A protein and the small-molecule ligand that binds it are described below.
Small molecule (SMILES): CCOC(=O)/C(=N\O)C(C)=O

Sequence of chain 1.B:
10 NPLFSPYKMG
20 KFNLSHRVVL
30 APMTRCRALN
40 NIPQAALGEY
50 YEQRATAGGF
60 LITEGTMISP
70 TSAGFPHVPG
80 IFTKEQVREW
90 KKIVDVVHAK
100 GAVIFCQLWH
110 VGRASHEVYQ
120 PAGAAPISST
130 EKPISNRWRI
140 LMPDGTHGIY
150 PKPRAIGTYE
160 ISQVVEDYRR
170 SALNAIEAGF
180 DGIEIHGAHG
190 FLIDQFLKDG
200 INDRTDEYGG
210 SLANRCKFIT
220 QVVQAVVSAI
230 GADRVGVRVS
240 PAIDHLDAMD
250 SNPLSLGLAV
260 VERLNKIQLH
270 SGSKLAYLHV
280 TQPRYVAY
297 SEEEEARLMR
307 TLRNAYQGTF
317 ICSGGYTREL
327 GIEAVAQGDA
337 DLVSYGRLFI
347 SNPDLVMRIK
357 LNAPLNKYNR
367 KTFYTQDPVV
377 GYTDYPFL

Binding-site contacts:
Ligand atom O3 contacts residue PHE190 of chain 1.B at 3.4 Å.
Ligand atom C5 contacts residue HIS188 of chain 1.B at 3.4 Å.
Ligand atom N1 contacts residue HIS188 of chain 1.B at 3.8 Å.
Ligand atom N1 contacts residue HIS185 of chain 1.B at 3.8 Å.
Ligand atom C6 contacts residue ALA286 of chain 1.B at 3.6 Å (hydrophobic).
Ligand atom C4 contacts residue FMN1 of chain 1.F at 3.6 Å.
Ligand atom C5 contacts residue HIS244 of chain 1.B at 4.0 Å.
Ligand atom O4 contacts residue TYR284 of chain 1.B at 3.8 Å.
Ligand atom C3 contacts residue FMN1 of chain 1.F at 3.6 Å.
Ligand atom O4 contacts residue HIS188 of chain 1.B at 3.6 Å.
Ligand atom N1 contacts residue PHE190 of chain 1.B at 3.5 Å.
Ligand atom O2 contacts residue TYR370 of chain 1.B at 3.3 Å (h-bond).
Ligand atom C6 contacts residue TYR284 of chain 1.B at 3.8 Å (hydrophobic).
Ligand atom C1 contacts residue TYR370 of chain 1.B at 4.3 Å (hydrophobic).
Ligand atom O3 contacts residue FMN1 of chain 1.F at 3.3 Å.
Ligand atom C2 contacts residue FMN1 of chain 1.F at 3.6 Å.
Ligand atom C1 contacts residue THR33 of chain 1.B at 3.9 Å.
Ligand atom C1 contacts residue TRP108 of chain 1.B at 4.1 Å (hydrophobic).
Ligand atom O1 contacts residue HIS244 of chain 1.B at 3.5 Å.
Ligand atom C1 contacts residue FMN1 of chain 1.F at 3.6 Å.
Ligand atom O3 contacts residue HIS188 of chain 1.B at 2.6 Å (h-bond).
Ligand atom C1 contacts residue PHE74 of chain 1.B at 3.6 Å (hydrophobic).
Ligand atom O2 contacts residue FMN1 of chain 1.F at 3.8 Å.
Ligand atom C6 contacts residue VAL285 of chain 1.B at 4.2 Å (hydrophobic).
Ligand atom C2 contacts residue TYR370 of chain 1.B at 4.1 Å (hydrophobic).
Ligand atom O4 contacts residue FMN1 of chain 1.F at 2.8 Å (h-bond).
Ligand atom O1 contacts residue HIS188 of chain 1.B at 3.3 Å (h-bond).
Ligand atom N1 contacts residue FMN1 of chain 1.F at 3.3 Å.
Ligand atom C5 contacts residue TYR284 of chain 1.B at 3.9 Å (hydrophobic).
Ligand atom C3 contacts residue HIS188 of chain 1.B at 4.1 Å.
Ligand atom O3 contacts residue HIS185 of chain 1.B at 2.8 Å (h-bond).
Ligand atom C3 contacts residue PHE190 of chain 1.B at 4.2 Å (hydrophobic).
Ligand atom C6 contacts residue HIS244 of chain 1.B at 3.4 Å.
Ligand atom C4 contacts residue HIS188 of chain 1.B at 3.4 Å.